Binding-site contacts:
Ligand atom O7 contacts residue ASN156 of chain 14.B at 3.7 Å.
Ligand atom C5 contacts residue ASN156 of chain 14.B at 3.6 Å.
Ligand atom O5 contacts residue ASN156 of chain 14.B at 2.3 Å (h-bond).
Ligand atom C4 contacts residue ASN156 of chain 14.B at 4.2 Å.
Ligand atom C2 contacts residue ASN156 of chain 14.B at 2.4 Å.
Ligand atom N2 contacts residue ASN156 of chain 14.B at 2.9 Å (h-bond).
Ligand atom C1 contacts residue ASN156 of chain 14.B at 1.4 Å.
Ligand atom C8 contacts residue PHE168 of chain 14.B at 4.4 Å (hydrophobic).
Ligand atom C7 contacts residue ASN156 of chain 14.B at 3.5 Å.
Ligand atom C3 contacts residue ASN156 of chain 14.B at 3.8 Å.

This protein binds this small molecule.
Small molecule (SMILES): CC(=O)N[C@@H]1[C@@H](O)[C@H](O)[C@@H](CO)O[C@H]1O

Sequence of chain 14.B:
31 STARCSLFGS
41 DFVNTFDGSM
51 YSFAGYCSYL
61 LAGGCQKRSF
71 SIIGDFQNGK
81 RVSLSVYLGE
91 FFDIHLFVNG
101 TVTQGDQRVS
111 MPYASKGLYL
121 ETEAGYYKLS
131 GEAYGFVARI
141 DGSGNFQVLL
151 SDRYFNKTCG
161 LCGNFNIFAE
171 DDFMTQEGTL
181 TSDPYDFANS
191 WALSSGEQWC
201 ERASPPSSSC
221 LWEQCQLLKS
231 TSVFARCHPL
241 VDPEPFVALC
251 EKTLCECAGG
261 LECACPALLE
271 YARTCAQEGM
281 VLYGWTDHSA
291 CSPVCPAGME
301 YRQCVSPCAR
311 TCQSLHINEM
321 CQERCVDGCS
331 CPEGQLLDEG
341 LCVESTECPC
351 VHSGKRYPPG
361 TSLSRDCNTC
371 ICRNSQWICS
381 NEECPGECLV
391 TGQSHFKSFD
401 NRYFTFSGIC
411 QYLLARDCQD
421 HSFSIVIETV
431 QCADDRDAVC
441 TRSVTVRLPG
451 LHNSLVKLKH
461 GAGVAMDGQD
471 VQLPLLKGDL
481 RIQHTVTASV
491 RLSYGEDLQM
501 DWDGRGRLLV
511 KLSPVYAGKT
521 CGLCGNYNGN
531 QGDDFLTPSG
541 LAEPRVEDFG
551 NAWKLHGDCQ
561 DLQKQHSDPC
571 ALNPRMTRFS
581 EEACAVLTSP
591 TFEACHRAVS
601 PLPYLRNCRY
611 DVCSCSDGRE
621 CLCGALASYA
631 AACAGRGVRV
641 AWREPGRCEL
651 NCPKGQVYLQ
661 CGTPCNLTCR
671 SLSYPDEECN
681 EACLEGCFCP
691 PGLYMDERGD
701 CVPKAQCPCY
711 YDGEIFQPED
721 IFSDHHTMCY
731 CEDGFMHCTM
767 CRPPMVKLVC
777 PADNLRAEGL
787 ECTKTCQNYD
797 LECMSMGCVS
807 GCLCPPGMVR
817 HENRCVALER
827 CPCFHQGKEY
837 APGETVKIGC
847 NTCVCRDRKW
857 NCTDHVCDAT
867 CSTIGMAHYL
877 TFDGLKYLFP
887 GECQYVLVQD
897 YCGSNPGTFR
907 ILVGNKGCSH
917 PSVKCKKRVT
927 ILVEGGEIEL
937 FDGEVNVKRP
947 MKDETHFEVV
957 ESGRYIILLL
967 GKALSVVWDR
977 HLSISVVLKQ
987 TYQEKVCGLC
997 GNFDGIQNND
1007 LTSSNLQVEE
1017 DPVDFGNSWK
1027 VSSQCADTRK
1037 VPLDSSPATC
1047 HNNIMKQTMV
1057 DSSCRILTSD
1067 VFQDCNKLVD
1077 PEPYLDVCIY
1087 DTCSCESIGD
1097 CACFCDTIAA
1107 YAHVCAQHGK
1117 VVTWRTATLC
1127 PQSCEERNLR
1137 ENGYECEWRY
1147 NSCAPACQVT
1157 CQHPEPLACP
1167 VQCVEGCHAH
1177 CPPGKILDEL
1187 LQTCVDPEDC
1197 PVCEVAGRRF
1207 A